Sequence of chain 18.A:
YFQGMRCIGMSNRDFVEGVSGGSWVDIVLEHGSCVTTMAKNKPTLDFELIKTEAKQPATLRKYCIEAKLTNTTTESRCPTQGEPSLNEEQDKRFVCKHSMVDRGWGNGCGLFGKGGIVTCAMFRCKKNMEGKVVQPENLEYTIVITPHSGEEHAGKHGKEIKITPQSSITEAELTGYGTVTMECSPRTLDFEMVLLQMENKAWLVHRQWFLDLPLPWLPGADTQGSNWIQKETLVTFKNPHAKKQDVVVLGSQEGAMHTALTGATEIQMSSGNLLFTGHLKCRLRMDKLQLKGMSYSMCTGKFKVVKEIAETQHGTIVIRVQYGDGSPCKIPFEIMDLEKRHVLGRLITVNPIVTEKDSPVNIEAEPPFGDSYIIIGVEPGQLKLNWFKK

The small molecule below binds the protein below.
Small molecule (SMILES): CC(=O)N[C@@H]1[C@@H](O)[C@H](O)[C@@H](CO)O[C@H]1O

Sequence of chain 18.B:
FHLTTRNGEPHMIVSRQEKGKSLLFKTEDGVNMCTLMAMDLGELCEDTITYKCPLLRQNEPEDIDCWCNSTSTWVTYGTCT

Binding-site contacts:
Ligand atom C6 contacts residue NAG1 of chain 18.N at 3.4 Å.
Ligand atom C6 contacts residue ASN75 of chain 18.A at 3.8 Å.
Ligand atom C7 contacts residue ASN75 of chain 18.A at 2.8 Å.
Ligand atom C4 contacts residue ASN75 of chain 18.A at 4.0 Å.
Ligand atom O6 contacts residue ASN75 of chain 18.A at 3.8 Å.
Ligand atom O6 contacts residue CYS45 of chain 18.B at 3.4 Å (h-bond).
Ligand atom O6 contacts residue THR48 of chain 18.B at 4.0 Å.
Ligand atom C3 contacts residue NAG1 of chain 18.N at 3.3 Å.
Ligand atom N2 contacts residue ASN75 of chain 18.A at 3.0 Å (h-bond).
Ligand atom O7 contacts residue ASN75 of chain 18.A at 3.2 Å (h-bond).
Ligand atom C6 contacts residue THR48 of chain 18.B at 4.4 Å.
Ligand atom O5 contacts residue ASN75 of chain 18.A at 2.1 Å (h-bond).
Ligand atom C7 contacts residue MET126 of chain 18.A at 3.8 Å (hydrophobic).
Ligand atom C4 contacts residue NAG1 of chain 18.N at 2.9 Å.
Ligand atom O7 contacts residue MET126 of chain 18.A at 3.1 Å.
Ligand atom C5 contacts residue ASN75 of chain 18.A at 3.2 Å.
Ligand atom C1 contacts residue ASN75 of chain 18.A at 1.3 Å.
Ligand atom O3 contacts residue NAG1 of chain 18.N at 2.4 Å (h-bond).
Ligand atom C3 contacts residue ASN75 of chain 18.A at 3.5 Å.
Ligand atom C8 contacts residue ASN75 of chain 18.A at 3.0 Å.
Ligand atom C6 contacts residue CYS45 of chain 18.B at 4.4 Å (hydrophobic).
Ligand atom C8 contacts residue PHE98 of chain 18.A at 3.6 Å (hydrophobic).
Ligand atom O4 contacts residue NAG1 of chain 18.N at 1.6 Å.
Ligand atom O6 contacts residue GLU46 of chain 18.B at 3.8 Å.
Ligand atom C8 contacts residue MET126 of chain 18.A at 3.7 Å (hydrophobic).
Ligand atom C5 contacts residue NAG1 of chain 18.N at 3.7 Å.
Ligand atom C2 contacts residue NAG1 of chain 18.N at 4.1 Å.
Ligand atom O6 contacts residue NAG1 of chain 18.N at 4.1 Å.
Ligand atom O5 contacts residue THR48 of chain 18.B at 4.0 Å.
Ligand atom C2 contacts residue ASN75 of chain 18.A at 2.6 Å.